Sequence of chain 23.A:
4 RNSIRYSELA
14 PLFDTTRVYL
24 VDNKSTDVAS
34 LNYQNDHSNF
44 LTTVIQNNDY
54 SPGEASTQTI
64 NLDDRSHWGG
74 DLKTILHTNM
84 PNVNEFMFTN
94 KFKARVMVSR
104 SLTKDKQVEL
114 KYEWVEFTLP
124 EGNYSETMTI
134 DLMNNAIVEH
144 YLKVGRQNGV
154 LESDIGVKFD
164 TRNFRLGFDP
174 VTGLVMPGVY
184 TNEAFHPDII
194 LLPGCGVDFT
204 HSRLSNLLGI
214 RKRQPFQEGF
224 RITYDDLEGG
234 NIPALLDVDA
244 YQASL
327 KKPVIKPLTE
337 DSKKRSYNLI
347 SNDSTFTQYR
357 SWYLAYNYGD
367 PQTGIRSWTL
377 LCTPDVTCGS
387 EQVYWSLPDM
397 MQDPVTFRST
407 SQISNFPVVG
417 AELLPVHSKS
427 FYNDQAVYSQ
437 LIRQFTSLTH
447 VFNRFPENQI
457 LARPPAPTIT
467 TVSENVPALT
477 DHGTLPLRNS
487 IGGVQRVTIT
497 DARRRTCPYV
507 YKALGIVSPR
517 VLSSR

A small-molecule ligand and the protein it binds are described below.
Small molecule (SMILES): CCCCCCCCCCCC[N+](C)(C)CCCS(=O)(=O)O

Binding-site contacts:
Ligand atom S1 contacts residue TRP374 of chain 23.A at 4.0 Å.
Ligand atom S1 contacts residue GLY222 of chain 23.A at 3.0 Å (h-bond).
Ligand atom O1S contacts residue TRP374 of chain 23.A at 4.3 Å.
Ligand atom S1 contacts residue ARG224 of chain 23.A at 4.3 Å.
Ligand atom O1S contacts residue LYS215 of chain 23.A at 2.7 Å (salt-bridge).
Ligand atom O3S contacts residue ARG224 of chain 23.A at 2.9 Å (salt-bridge).
Ligand atom C7 contacts residue C151 of chain 23.D at 3.4 Å.
Ligand atom C10 contacts residue C151 of chain 23.D at 3.4 Å.
Ligand atom O1S contacts residue PHE223 of chain 23.A at 4.5 Å.
Ligand atom C13 contacts residue C151 of chain 23.D at 4.5 Å.
Ligand atom O2S contacts residue GLY222 of chain 23.A at 3.3 Å (h-bond).
Ligand atom C5 contacts residue C151 of chain 23.D at 4.0 Å.
Ligand atom C2 contacts residue TRP374 of chain 23.A at 4.1 Å (hydrophobic).
Ligand atom C12 contacts residue C151 of chain 23.D at 3.4 Å.
Ligand atom C1 contacts residue TRP374 of chain 23.A at 3.6 Å (hydrophobic).
Ligand atom O3S contacts residue PHE223 of chain 23.A at 3.9 Å.
Ligand atom C6 contacts residue C151 of chain 23.D at 4.2 Å.
Ligand atom O1S contacts residue GLY222 of chain 23.A at 2.3 Å (h-bond).
Ligand atom O3S contacts residue TRP374 of chain 23.A at 3.3 Å.
Ligand atom C11 contacts residue C151 of chain 23.D at 3.5 Å.
Ligand atom C8 contacts residue C151 of chain 23.D at 3.7 Å.
Ligand atom S1 contacts residue LYS215 of chain 23.A at 4.1 Å.
Ligand atom O3S contacts residue GLY222 of chain 23.A at 2.9 Å (h-bond).
Ligand atom C16 contacts residue ASP229 of chain 23.A at 4.3 Å.
Ligand atom C9 contacts residue C151 of chain 23.D at 3.4 Å.
Ligand atom O2S contacts residue ARG224 of chain 23.A at 4.5 Å.
Ligand atom C3 contacts residue TRP374 of chain 23.A at 4.3 Å (hydrophobic).